Binding-site contacts:
Ligand atom OP1 contacts residue DC1 of chain 1.ME at 2.5 Å (h-bond).
Ligand atom C6 contacts residue PRO415 of chain 1.PA at 3.7 Å (hydrophobic).
Ligand atom N3 contacts residue PRO415 of chain 1.PA at 3.9 Å.
Ligand atom C5' contacts residue DC1 of chain 1.ME at 3.1 Å.
Ligand atom C6 contacts residue PRO204 of chain 1.PA at 3.9 Å (hydrophobic).
Ligand atom N1 contacts residue GLY423 of chain 1.PA at 3.0 Å (h-bond).
Ligand atom N6 contacts residue PHE422 of chain 1.PA at 4.0 Å.
Ligand atom C5 contacts residue PRO204 of chain 1.PA at 3.8 Å (hydrophobic).
Ligand atom C2' contacts residue PRO415 of chain 1.PA at 3.8 Å (hydrophobic).
Ligand atom OP2 contacts residue DC1 of chain 1.ME at 2.5 Å (h-bond).
Ligand atom C8 contacts residue HIS414 of chain 1.PA at 3.0 Å.
Ligand atom N1 contacts residue VAL203 of chain 1.PA at 3.5 Å.
Ligand atom C2 contacts residue VAL203 of chain 1.PA at 4.1 Å (hydrophobic).
Ligand atom O4' contacts residue DC1 of chain 1.ME at 3.9 Å.
Ligand atom N6 contacts residue GLY423 of chain 1.PA at 3.5 Å (h-bond).
Ligand atom N7 contacts residue ASN393 of chain 1.PA at 4.0 Å.
Ligand atom C6 contacts residue SER416 of chain 1.PA at 4.0 Å.
Ligand atom C2 contacts residue PRO204 of chain 1.PA at 4.1 Å (hydrophobic).
Ligand atom C4 contacts residue PRO204 of chain 1.PA at 4.0 Å (hydrophobic).
Ligand atom N6 contacts residue GLY421 of chain 1.PA at 4.0 Å.
Ligand atom N9 contacts residue HIS414 of chain 1.PA at 4.1 Å.
Ligand atom C5 contacts residue PRO415 of chain 1.PA at 3.7 Å (hydrophobic).
Ligand atom N7 contacts residue PRO204 of chain 1.PA at 4.1 Å.
Ligand atom N6 contacts residue SER416 of chain 1.PA at 3.4 Å (h-bond).
Ligand atom C4 contacts residue PRO415 of chain 1.PA at 3.8 Å (hydrophobic).
Ligand atom N1 contacts residue PRO415 of chain 1.PA at 3.7 Å.
Ligand atom C2' contacts residue HIS414 of chain 1.PA at 3.2 Å.
Ligand atom O5' contacts residue DC1 of chain 1.ME at 2.5 Å (h-bond).
Ligand atom P contacts residue DC1 of chain 1.ME at 1.6 Å.
Ligand atom N7 contacts residue SER416 of chain 1.PA at 3.3 Å.
Ligand atom N9 contacts residue PRO415 of chain 1.PA at 4.0 Å.
Ligand atom C2 contacts residue GLY423 of chain 1.PA at 3.4 Å.
Ligand atom C6 contacts residue GLY423 of chain 1.PA at 3.9 Å.
Ligand atom C8 contacts residue SER416 of chain 1.PA at 4.1 Å.
Ligand atom C6 contacts residue VAL203 of chain 1.PA at 4.1 Å (hydrophobic).
Ligand atom N7 contacts residue HIS414 of chain 1.PA at 3.6 Å.
Ligand atom C1' contacts residue PRO415 of chain 1.PA at 3.7 Å (hydrophobic).
Ligand atom C2 contacts residue PRO415 of chain 1.PA at 3.8 Å (hydrophobic).
Ligand atom C5 contacts residue SER416 of chain 1.PA at 3.8 Å.
Ligand atom C4' contacts residue DC1 of chain 1.ME at 3.9 Å.

Sequence of chain 1.PA:
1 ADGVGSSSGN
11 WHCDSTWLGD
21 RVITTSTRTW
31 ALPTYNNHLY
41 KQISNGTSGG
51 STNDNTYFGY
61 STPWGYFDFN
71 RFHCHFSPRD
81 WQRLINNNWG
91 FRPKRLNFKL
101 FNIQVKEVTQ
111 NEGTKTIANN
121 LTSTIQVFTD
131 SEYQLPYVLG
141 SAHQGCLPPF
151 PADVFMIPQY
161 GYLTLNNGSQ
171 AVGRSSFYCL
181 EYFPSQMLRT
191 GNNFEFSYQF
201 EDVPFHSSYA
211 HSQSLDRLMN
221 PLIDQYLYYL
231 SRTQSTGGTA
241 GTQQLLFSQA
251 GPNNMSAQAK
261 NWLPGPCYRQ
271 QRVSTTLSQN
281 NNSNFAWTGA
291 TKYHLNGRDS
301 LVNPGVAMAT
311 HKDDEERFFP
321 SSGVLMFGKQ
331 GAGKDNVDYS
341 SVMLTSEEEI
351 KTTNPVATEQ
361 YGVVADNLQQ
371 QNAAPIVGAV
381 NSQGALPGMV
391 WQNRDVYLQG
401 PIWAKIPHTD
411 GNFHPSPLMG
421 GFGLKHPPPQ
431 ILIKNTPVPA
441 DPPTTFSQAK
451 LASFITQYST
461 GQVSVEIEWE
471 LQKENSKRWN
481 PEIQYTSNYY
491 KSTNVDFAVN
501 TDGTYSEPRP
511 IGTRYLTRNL

The protein below binds the small molecule below.
Small molecule (SMILES): Nc1ncnc2c1ncn2[C@H]1C[C@H](O)[C@@H](COP(=O)(O)O)O1